Sequence of chain 1.A:
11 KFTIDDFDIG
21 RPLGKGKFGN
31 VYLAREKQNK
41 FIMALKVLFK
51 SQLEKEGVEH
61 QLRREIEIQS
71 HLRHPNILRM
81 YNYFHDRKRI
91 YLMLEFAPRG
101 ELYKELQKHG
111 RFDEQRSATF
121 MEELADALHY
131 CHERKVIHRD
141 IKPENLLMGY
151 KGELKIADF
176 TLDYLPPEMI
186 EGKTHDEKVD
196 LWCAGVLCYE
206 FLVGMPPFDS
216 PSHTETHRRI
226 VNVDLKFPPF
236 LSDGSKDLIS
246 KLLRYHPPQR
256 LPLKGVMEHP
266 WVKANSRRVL

Binding-site contacts:
Ligand atom PG contacts residue LYS27 of chain 1.A at 3.6 Å.
Ligand atom O3A contacts residue GLY26 of chain 1.A at 3.5 Å.
Ligand atom O1B contacts residue PHE28 of chain 1.A at 3.9 Å.
Ligand atom N6 contacts residue GLU95 of chain 1.A at 2.9 Å (salt-bridge).
Ligand atom C2 contacts residue LEU23 of chain 1.A at 3.6 Å (hydrophobic).
Ligand atom O2' contacts residue LEU23 of chain 1.A at 3.1 Å (h-bond).
Ligand atom N6 contacts residue LEU78 of chain 1.A at 3.8 Å.
Ligand atom O1A contacts residue ASP158 of chain 1.A at 3.9 Å.
Ligand atom O2B contacts residue LYS46 of chain 1.A at 3.1 Å (salt-bridge).
Ligand atom O2G contacts residue LYS27 of chain 1.A at 3.3 Å.
Ligand atom PB contacts residue LYS27 of chain 1.A at 3.9 Å.
Ligand atom O1B contacts residue LYS46 of chain 1.A at 3.3 Å (salt-bridge).
Ligand atom O1G contacts residue LYS27 of chain 1.A at 3.1 Å.
Ligand atom N1 contacts residue ALA97 of chain 1.A at 3.1 Å (h-bond).
Ligand atom O2A contacts residue VAL31 of chain 1.A at 3.7 Å.
Ligand atom O5' contacts residue LYS25 of chain 1.A at 3.2 Å (salt-bridge).
Ligand atom O2B contacts residue ASP158 of chain 1.A at 3.0 Å (salt-bridge).
Ligand atom C2 contacts residue PHE96 of chain 1.A at 3.8 Å (hydrophobic).
Ligand atom N6 contacts residue ALA97 of chain 1.A at 3.8 Å.
Ligand atom N3 contacts residue LEU23 of chain 1.A at 3.6 Å.
Ligand atom O1B contacts residue LYS27 of chain 1.A at 3.5 Å (salt-bridge).
Ligand atom O3G contacts residue ASP158 of chain 1.A at 3.8 Å.
Ligand atom C1' contacts residue LEU23 of chain 1.A at 3.6 Å (hydrophobic).
Ligand atom N6 contacts residue LEU147 of chain 1.A at 3.8 Å.
Ligand atom O5' contacts residue GLY26 of chain 1.A at 3.8 Å.
Ligand atom N3B contacts residue LYS27 of chain 1.A at 3.2 Å (salt-bridge).
Ligand atom PB contacts residue LYS46 of chain 1.A at 3.4 Å.
Ligand atom C5' contacts residue LYS25 of chain 1.A at 3.1 Å.
Ligand atom N3B contacts residue GLY26 of chain 1.A at 3.7 Å.
Ligand atom O4' contacts residue GLY24 of chain 1.A at 3.7 Å.
Ligand atom C2 contacts residue ALA97 of chain 1.A at 3.4 Å (hydrophobic).
Ligand atom N1 contacts residue PHE96 of chain 1.A at 3.6 Å.
Ligand atom C6 contacts residue ALA97 of chain 1.A at 3.8 Å (hydrophobic).
Ligand atom O3A contacts residue LYS46 of chain 1.A at 3.3 Å.
Ligand atom O3' contacts residue GLU101 of chain 1.A at 3.2 Å (salt-bridge).
Ligand atom C6 contacts residue LEU147 of chain 1.A at 3.9 Å (hydrophobic).
Ligand atom N6 contacts residue ALA44 of chain 1.A at 3.7 Å.
Ligand atom O2A contacts residue LYS46 of chain 1.A at 3.3 Å.
Ligand atom C8 contacts residue VAL31 of chain 1.A at 3.8 Å (hydrophobic).
Ligand atom C6 contacts residue ALA44 of chain 1.A at 3.9 Å (hydrophobic).

A protein and the small-molecule ligand that binds it are described below.
Small molecule (SMILES): Nc1ncnc2c1ncn2[C@@H]1O[C@@H](CO[P](=O)(O)O[P](=O)(O)NP(=O)(O)O)[C@H](O)[C@H]1O